Binding-site contacts:
Ligand atom O42 contacts residue ARG266 of chain 1.A at 3.0 Å (salt-bridge).
Ligand atom P4 contacts residue THR268 of chain 1.A at 4.3 Å.
Ligand atom P4 contacts residue ARG266 of chain 1.A at 4.3 Å.
Ligand atom P5 contacts residue TYR567 of chain 1.A at 4.3 Å.
Ligand atom O43 contacts residue LEU269 of chain 1.A at 3.7 Å.
Ligand atom O51 contacts residue LYS569 of chain 1.A at 3.3 Å.
Ligand atom P5 contacts residue LYS569 of chain 1.A at 4.3 Å.
Ligand atom O51 contacts residue LYS507 of chain 1.A at 3.6 Å (salt-bridge).
Ligand atom C2 contacts residue ARG270 of chain 1.A at 3.9 Å.
Ligand atom O53 contacts residue TYR567 of chain 1.A at 3.8 Å.
Ligand atom O51 contacts residue TYR567 of chain 1.A at 3.5 Å (h-bond).
Ligand atom O2 contacts residue ARG270 of chain 1.A at 4.4 Å.
Ligand atom C3 contacts residue ARG270 of chain 1.A at 4.4 Å.
Ligand atom O12 contacts residue ARG568 of chain 1.A at 3.2 Å.
Ligand atom O5 contacts residue LYS569 of chain 1.A at 4.3 Å.
Ligand atom O52 contacts residue ARG510 of chain 1.A at 4.2 Å.
Ligand atom P5 contacts residue ARG510 of chain 1.A at 4.1 Å.
Ligand atom O43 contacts residue ARG270 of chain 1.A at 3.8 Å.
Ligand atom P1 contacts residue ARG568 of chain 1.A at 3.9 Å.
Ligand atom O52 contacts residue LYS507 of chain 1.A at 2.6 Å (salt-bridge).
Ligand atom O11 contacts residue ARG568 of chain 1.A at 3.4 Å.
Ligand atom P5 contacts residue LYS507 of chain 1.A at 3.2 Å.
Ligand atom O43 contacts residue THR268 of chain 1.A at 2.8 Å (h-bond).
Ligand atom O53 contacts residue LYS507 of chain 1.A at 3.0 Å (salt-bridge).
Ligand atom O4 contacts residue ARG270 of chain 1.A at 3.6 Å.
Ligand atom O51 contacts residue ARG510 of chain 1.A at 2.8 Å (salt-bridge).
Ligand atom P4 contacts residue ARG270 of chain 1.A at 4.4 Å.

Sequence of chain 1.A:
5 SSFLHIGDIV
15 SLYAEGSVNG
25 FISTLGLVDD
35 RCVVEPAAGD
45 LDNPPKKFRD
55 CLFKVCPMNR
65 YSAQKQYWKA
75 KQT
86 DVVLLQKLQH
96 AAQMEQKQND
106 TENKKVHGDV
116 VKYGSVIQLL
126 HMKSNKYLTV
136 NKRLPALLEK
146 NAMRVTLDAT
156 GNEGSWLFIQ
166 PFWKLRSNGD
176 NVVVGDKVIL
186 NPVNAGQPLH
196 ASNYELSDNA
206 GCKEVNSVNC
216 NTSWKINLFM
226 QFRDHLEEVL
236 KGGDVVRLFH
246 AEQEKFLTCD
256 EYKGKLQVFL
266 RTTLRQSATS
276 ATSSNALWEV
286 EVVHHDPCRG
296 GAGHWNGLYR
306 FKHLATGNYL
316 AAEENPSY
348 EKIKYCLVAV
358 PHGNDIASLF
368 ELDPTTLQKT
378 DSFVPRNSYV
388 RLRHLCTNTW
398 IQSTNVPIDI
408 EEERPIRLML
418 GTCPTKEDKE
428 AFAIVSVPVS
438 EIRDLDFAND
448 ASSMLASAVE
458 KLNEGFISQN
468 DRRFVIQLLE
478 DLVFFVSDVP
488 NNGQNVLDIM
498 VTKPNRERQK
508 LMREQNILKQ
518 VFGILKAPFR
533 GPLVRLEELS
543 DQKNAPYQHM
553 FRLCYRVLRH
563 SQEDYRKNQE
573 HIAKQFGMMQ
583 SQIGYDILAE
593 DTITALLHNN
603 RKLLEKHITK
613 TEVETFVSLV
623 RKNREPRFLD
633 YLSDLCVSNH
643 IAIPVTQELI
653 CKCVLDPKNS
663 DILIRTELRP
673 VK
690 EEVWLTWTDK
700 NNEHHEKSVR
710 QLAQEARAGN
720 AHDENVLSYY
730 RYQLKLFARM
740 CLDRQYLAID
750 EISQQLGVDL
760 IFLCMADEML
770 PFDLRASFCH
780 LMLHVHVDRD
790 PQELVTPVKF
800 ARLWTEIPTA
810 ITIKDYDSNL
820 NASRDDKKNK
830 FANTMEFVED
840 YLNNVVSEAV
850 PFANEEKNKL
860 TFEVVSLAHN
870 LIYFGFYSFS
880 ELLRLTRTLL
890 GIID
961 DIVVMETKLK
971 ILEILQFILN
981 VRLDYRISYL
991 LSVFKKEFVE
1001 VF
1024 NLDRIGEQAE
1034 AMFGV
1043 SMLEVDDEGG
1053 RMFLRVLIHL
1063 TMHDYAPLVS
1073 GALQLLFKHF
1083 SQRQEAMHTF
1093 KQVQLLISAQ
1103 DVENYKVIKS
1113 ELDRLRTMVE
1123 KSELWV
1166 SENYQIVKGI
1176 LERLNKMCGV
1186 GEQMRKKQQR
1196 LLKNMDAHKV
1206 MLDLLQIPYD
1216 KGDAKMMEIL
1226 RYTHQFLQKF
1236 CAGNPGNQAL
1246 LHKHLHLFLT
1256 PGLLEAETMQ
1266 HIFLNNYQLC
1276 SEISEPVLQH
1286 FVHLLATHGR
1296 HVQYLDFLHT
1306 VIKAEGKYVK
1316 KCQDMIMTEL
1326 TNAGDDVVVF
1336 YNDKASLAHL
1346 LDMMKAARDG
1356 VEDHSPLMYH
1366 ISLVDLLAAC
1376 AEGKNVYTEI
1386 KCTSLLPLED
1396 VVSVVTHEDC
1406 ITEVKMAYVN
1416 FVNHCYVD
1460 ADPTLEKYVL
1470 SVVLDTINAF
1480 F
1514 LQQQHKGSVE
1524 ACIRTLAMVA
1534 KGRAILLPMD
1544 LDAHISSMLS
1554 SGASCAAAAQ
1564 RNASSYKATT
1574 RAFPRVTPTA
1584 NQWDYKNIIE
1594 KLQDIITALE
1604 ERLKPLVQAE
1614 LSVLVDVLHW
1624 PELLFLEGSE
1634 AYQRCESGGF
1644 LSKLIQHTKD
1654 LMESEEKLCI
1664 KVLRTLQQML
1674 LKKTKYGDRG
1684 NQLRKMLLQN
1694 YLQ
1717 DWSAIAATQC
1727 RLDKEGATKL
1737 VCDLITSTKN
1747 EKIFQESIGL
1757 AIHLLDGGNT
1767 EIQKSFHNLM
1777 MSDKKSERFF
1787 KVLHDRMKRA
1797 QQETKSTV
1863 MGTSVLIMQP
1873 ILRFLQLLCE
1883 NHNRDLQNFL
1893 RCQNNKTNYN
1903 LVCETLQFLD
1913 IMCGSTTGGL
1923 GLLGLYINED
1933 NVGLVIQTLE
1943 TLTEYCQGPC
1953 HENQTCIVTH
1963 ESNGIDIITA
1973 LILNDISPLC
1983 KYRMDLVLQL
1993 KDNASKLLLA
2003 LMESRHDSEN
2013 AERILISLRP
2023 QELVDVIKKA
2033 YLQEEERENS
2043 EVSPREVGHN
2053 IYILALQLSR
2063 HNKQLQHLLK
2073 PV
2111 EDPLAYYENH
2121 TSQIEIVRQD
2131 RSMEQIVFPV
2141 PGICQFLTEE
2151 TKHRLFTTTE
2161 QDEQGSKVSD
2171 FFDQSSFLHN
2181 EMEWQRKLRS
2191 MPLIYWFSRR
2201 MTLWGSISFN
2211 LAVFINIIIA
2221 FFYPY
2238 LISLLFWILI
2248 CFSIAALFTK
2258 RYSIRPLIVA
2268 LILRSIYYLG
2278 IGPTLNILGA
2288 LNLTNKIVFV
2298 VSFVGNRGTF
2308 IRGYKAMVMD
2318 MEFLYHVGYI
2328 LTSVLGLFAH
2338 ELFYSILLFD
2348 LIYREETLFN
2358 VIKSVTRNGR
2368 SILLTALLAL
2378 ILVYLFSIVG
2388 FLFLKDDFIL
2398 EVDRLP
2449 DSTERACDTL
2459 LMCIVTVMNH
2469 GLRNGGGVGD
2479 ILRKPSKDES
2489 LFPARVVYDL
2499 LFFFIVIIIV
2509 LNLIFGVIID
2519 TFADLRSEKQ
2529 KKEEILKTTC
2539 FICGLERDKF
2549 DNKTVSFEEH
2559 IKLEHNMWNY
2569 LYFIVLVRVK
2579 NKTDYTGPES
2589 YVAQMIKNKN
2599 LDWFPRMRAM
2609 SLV

A protein and the small-molecule ligand that binds it are described below.
Small molecule (SMILES): O=P(O)(O)O[C@@H]1[C@H](O)[C@H](O)[C@@H](OP(=O)(O)O)[C@H](OP(=O)(O)O)[C@H]1O